Sequence of chain 1.C:
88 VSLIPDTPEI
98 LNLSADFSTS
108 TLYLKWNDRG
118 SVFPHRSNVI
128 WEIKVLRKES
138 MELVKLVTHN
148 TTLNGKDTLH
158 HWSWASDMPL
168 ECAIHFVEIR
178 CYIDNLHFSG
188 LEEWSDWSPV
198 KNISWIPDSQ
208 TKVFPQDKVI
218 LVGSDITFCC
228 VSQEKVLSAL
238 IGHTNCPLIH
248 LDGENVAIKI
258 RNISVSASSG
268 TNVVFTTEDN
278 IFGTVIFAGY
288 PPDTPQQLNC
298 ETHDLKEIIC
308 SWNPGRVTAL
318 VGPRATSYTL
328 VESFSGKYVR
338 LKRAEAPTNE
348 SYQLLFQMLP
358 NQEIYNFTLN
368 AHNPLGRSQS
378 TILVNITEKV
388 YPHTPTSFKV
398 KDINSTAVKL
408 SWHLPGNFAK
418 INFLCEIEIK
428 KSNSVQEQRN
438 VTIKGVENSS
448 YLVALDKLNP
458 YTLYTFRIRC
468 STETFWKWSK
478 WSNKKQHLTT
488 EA

This small molecule binds to this protein.
Small molecule (SMILES): CC(=O)N[C@H]1[C@H](O[C@H]2[C@H](O)[C@@H](NC(C)=O)CO[C@@H]2CO)O[C@H](CO)[C@@H](O)[C@@H]1O

Binding-site contacts:
Ligand atom C2 contacts residue ASN259 of chain 1.C at 2.5 Å.
Ligand atom N2 contacts residue ASN259 of chain 1.C at 2.9 Å (h-bond).
Ligand atom O5 contacts residue ASN259 of chain 1.C at 2.4 Å (h-bond).
Ligand atom C7 contacts residue ASN259 of chain 1.C at 3.8 Å.
Ligand atom O7 contacts residue ASN259 of chain 1.C at 4.3 Å.
Ligand atom C1 contacts residue ASN259 of chain 1.C at 1.4 Å.
Ligand atom C3 contacts residue ASN259 of chain 1.C at 3.8 Å.
Ligand atom C5 contacts residue ASN259 of chain 1.C at 3.7 Å.
Ligand atom C4 contacts residue ASN259 of chain 1.C at 4.2 Å.